This small molecule binds to this protein.
Small molecule (SMILES): CC(=O)N[C@@H]1[C@@H](O)[C@H](O)[C@@H](CO)O[C@H]1O

Sequence of chain 1.A:
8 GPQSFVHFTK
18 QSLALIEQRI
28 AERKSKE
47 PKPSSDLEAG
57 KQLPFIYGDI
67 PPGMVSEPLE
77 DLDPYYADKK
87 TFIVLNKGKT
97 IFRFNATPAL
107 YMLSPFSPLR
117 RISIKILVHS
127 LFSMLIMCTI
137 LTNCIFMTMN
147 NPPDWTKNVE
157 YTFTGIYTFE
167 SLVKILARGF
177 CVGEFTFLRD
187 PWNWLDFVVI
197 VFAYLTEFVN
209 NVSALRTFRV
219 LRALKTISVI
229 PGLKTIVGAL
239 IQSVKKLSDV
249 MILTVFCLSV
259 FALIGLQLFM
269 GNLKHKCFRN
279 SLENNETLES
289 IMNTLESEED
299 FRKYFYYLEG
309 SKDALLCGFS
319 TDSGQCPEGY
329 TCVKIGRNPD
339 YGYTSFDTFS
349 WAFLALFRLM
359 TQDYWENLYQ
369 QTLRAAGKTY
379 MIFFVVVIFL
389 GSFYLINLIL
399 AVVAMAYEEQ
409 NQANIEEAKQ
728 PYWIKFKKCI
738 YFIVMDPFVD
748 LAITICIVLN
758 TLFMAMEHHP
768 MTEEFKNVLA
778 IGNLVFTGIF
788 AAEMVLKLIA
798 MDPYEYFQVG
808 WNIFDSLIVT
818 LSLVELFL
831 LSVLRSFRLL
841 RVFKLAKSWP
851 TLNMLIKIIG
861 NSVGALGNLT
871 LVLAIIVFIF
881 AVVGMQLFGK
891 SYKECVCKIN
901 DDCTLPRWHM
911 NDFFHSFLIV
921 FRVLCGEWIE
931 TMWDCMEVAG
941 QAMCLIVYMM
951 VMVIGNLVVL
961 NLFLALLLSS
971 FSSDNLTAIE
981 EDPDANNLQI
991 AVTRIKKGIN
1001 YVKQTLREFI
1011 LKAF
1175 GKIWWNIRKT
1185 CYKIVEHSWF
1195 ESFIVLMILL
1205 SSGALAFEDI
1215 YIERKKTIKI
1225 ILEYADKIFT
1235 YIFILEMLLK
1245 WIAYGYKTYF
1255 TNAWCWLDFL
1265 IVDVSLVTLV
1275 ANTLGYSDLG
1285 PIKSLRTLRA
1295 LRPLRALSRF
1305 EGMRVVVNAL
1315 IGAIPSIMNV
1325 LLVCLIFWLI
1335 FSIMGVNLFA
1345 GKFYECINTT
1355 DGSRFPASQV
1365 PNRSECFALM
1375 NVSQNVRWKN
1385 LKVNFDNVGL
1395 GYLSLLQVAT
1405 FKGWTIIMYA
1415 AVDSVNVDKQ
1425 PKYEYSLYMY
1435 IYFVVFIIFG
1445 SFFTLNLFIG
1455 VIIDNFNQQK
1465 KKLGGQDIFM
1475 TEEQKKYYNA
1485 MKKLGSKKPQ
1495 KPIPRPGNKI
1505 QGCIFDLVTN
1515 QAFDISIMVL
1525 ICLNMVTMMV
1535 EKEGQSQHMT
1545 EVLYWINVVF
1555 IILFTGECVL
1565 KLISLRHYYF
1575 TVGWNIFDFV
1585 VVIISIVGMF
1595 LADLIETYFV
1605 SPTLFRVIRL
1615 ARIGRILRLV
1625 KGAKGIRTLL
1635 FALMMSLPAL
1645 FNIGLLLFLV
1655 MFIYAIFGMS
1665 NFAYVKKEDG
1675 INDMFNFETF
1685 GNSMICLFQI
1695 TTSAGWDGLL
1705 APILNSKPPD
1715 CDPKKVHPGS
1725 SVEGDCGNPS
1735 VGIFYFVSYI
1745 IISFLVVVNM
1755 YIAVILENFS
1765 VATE

Binding-site contacts:
Ligand atom O5 contacts residue ASN1375 of chain 1.A at 2.3 Å (h-bond).
Ligand atom C1 contacts residue ASN1375 of chain 1.A at 1.4 Å.
Ligand atom C7 contacts residue ASN1375 of chain 1.A at 3.2 Å.
Ligand atom O7 contacts residue ASN1375 of chain 1.A at 2.8 Å (h-bond).
Ligand atom N2 contacts residue ASN1375 of chain 1.A at 3.0 Å (h-bond).
Ligand atom O6 contacts residue ASN1375 of chain 1.A at 4.2 Å.
Ligand atom C3 contacts residue ASN1375 of chain 1.A at 3.8 Å.
Ligand atom C4 contacts residue ASN1375 of chain 1.A at 4.0 Å.
Ligand atom C2 contacts residue ASN1375 of chain 1.A at 2.5 Å.
Ligand atom C8 contacts residue ASN1375 of chain 1.A at 4.4 Å.
Ligand atom C5 contacts residue ASN1375 of chain 1.A at 3.6 Å.